Sequence of chain 1.A:
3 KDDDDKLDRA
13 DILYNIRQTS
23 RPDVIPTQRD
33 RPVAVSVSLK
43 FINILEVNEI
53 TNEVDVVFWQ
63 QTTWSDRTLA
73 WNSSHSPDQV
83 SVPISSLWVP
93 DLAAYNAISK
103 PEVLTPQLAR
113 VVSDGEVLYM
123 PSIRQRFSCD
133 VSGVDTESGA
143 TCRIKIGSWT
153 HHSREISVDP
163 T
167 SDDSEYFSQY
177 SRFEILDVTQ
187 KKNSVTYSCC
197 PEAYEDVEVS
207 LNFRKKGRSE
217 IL

Sequence of chain 1.E:
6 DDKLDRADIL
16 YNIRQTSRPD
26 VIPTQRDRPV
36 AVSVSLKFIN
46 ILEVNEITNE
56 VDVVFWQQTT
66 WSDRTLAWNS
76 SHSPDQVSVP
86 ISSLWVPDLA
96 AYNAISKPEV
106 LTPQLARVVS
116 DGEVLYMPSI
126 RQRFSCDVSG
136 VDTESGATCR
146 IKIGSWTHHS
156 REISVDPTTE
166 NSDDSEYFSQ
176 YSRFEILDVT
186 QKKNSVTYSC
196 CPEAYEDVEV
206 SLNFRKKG

Binding-site contacts:
Ligand atom C8 contacts residue TRP151 of chain 1.E at 3.6 Å (hydrophobic).
Ligand atom C9 contacts residue TYR200 of chain 1.E at 3.8 Å (hydrophobic).
Ligand atom N7 contacts residue TRP151 of chain 1.E at 2.7 Å (h-bond).
Ligand atom C9 contacts residue TYR193 of chain 1.E at 4.0 Å (hydrophobic).
Ligand atom N13 contacts residue THR152 of chain 1.E at 3.8 Å.
Ligand atom C12 contacts residue MET122 of chain 1.A at 3.5 Å (hydrophobic).
Ligand atom C11 contacts residue MET122 of chain 1.A at 3.4 Å (hydrophobic).
Ligand atom C17 contacts residue ARG112 of chain 1.A at 3.9 Å.
Ligand atom C8 contacts residue TYR97 of chain 1.E at 3.9 Å (hydrophobic).
Ligand atom N2 contacts residue TYR193 of chain 1.E at 3.9 Å.
Ligand atom C10 contacts residue TYR193 of chain 1.E at 3.6 Å (hydrophobic).
Ligand atom C1 contacts residue TYR193 of chain 1.E at 3.9 Å (hydrophobic).
Ligand atom C6 contacts residue MET122 of chain 1.A at 3.2 Å (hydrophobic).
Ligand atom N2 contacts residue TYR172 of chain 1.A at 3.3 Å (h-bond).
Ligand atom C3 contacts residue CYS195 of chain 1.E at 3.5 Å (hydrophobic).
Ligand atom C18 contacts residue THR152 of chain 1.E at 4.0 Å.
Ligand atom C15 contacts residue TRP151 of chain 1.E at 3.1 Å (hydrophobic).
Ligand atom C9 contacts residue TYR97 of chain 1.E at 3.7 Å (hydrophobic).
Ligand atom C10 contacts residue TYR200 of chain 1.E at 4.0 Å (hydrophobic).
Ligand atom C15 contacts residue TYR200 of chain 1.E at 4.1 Å (hydrophobic).
Ligand atom C16 contacts residue TYR200 of chain 1.E at 3.3 Å (hydrophobic).
Ligand atom N13 contacts residue TRP151 of chain 1.E at 3.7 Å.
Ligand atom C14 contacts residue TRP151 of chain 1.E at 3.1 Å (hydrophobic).
Ligand atom C3 contacts residue TYR172 of chain 1.A at 3.9 Å (hydrophobic).
Ligand atom N2 contacts residue CYS195 of chain 1.E at 3.6 Å.
Ligand atom C4 contacts residue MET122 of chain 1.A at 4.0 Å (hydrophobic).
Ligand atom C14 contacts residue MET122 of chain 1.A at 3.7 Å (hydrophobic).
Ligand atom N13 contacts residue MET122 of chain 1.A at 4.0 Å.
Ligand atom C18 contacts residue ARG112 of chain 1.A at 4.0 Å.
Ligand atom C17 contacts residue LEU120 of chain 1.A at 3.9 Å (hydrophobic).
Ligand atom N7 contacts residue MET122 of chain 1.A at 4.0 Å.
Ligand atom C15 contacts residue MET122 of chain 1.A at 3.8 Å (hydrophobic).
Ligand atom C3 contacts residue GLN63 of chain 1.A at 4.1 Å.
Ligand atom C5 contacts residue MET122 of chain 1.A at 3.8 Å (hydrophobic).
Ligand atom C17 contacts residue TYR200 of chain 1.E at 4.2 Å (hydrophobic).
Ligand atom C12 contacts residue TYR200 of chain 1.E at 4.2 Å (hydrophobic).
Ligand atom C11 contacts residue TYR200 of chain 1.E at 4.2 Å (hydrophobic).
Ligand atom C12 contacts residue TRP151 of chain 1.E at 3.3 Å (hydrophobic).
Ligand atom C3 contacts residue CYS196 of chain 1.E at 3.9 Å (hydrophobic).
Ligand atom C16 contacts residue TRP151 of chain 1.E at 3.8 Å (hydrophobic).

This protein binds this small molecule.
Small molecule (SMILES): C(=C1\CCCN=C1c1cccnc1)\c1cc[nH]c1